Sequence of chain 1.A:
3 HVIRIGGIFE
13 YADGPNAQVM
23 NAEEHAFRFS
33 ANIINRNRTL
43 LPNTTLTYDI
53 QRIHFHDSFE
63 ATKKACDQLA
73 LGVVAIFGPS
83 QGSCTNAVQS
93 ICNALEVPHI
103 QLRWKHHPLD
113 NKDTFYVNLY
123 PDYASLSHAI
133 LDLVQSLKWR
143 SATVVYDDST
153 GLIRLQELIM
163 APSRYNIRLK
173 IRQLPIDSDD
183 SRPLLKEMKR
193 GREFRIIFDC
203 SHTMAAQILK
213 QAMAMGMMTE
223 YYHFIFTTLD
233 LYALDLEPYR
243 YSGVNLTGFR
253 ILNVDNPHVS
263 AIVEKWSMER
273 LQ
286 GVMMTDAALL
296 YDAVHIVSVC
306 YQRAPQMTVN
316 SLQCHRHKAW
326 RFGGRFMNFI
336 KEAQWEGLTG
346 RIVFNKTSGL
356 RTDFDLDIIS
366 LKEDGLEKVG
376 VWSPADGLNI

Binding-site contacts:
Ligand atom C8 contacts residue GLU222 of chain 1.A at 3.9 Å.
Ligand atom C8 contacts residue ASN247 of chain 1.A at 4.5 Å.
Ligand atom N2 contacts residue GLU222 of chain 1.A at 3.8 Å.
Ligand atom C7 contacts residue ASN247 of chain 1.A at 3.4 Å.
Ligand atom C4 contacts residue ASN247 of chain 1.A at 4.1 Å.
Ligand atom C8 contacts residue HIS225 of chain 1.A at 4.1 Å.
Ligand atom C7 contacts residue HIS225 of chain 1.A at 4.0 Å.
Ligand atom C7 contacts residue TYR223 of chain 1.A at 4.3 Å (hydrophobic).
Ligand atom C3 contacts residue ASN247 of chain 1.A at 3.6 Å.
Ligand atom C5 contacts residue ASN247 of chain 1.A at 3.6 Å.
Ligand atom O5 contacts residue ASN247 of chain 1.A at 2.4 Å (h-bond).
Ligand atom C7 contacts residue GLU222 of chain 1.A at 4.4 Å.
Ligand atom C1 contacts residue ASN247 of chain 1.A at 1.4 Å.
Ligand atom N2 contacts residue ASN247 of chain 1.A at 2.6 Å (h-bond).
Ligand atom O7 contacts residue HIS225 of chain 1.A at 3.9 Å.
Ligand atom C2 contacts residue ASN247 of chain 1.A at 2.2 Å.
Ligand atom C8 contacts residue TYR223 of chain 1.A at 2.9 Å (hydrophobic).
Ligand atom C8 contacts residue TYR224 of chain 1.A at 3.9 Å (hydrophobic).
Ligand atom O7 contacts residue ASN247 of chain 1.A at 3.9 Å.

The small molecule below binds the protein below.
Small molecule (SMILES): CC(=O)N[C@@H]1[C@@H](O)[C@H](O)[C@@H](CO)O[C@H]1O